Sequence of chain 1.D:
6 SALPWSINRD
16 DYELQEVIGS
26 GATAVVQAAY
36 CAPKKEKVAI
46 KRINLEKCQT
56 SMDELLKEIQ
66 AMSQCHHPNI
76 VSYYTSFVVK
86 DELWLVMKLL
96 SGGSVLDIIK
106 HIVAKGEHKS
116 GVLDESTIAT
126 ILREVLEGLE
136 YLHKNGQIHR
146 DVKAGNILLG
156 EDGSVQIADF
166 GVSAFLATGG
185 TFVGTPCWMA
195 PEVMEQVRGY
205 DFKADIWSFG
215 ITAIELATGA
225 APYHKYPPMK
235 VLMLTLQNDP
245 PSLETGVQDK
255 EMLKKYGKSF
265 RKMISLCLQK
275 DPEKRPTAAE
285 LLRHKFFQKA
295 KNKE

The small molecule below binds the protein below.
Small molecule (SMILES): Nc1ncnc2c1ncn2[C@@H]1O[C@H](CO[P](=O)(O)O[P](=O)(O)NP(=O)(O)O)[C@@H](O)[C@H]1O

Binding-site contacts:
Ligand atom C5' contacts residue VAL31 of chain 1.D at 3.9 Å (hydrophobic).
Ligand atom O1A contacts residue MG1 of chain 1.S at 2.5 Å.
Ligand atom C4' contacts residue GLY24 of chain 1.D at 3.8 Å.
Ligand atom C2 contacts residue LEU94 of chain 1.D at 3.8 Å (hydrophobic).
Ligand atom N7 contacts residue LEU153 of chain 1.D at 3.9 Å.
Ligand atom O2A contacts residue VAL31 of chain 1.D at 3.5 Å.
Ligand atom N6 contacts residue LEU153 of chain 1.D at 3.7 Å.
Ligand atom N1 contacts residue ALA44 of chain 1.D at 4.0 Å.
Ligand atom N1 contacts residue LYS93 of chain 1.D at 3.9 Å.
Ligand atom O2' contacts residue SER99 of chain 1.D at 3.9 Å.
Ligand atom C6 contacts residue LEU153 of chain 1.D at 3.5 Å (hydrophobic).
Ligand atom N3 contacts residue LEU153 of chain 1.D at 3.9 Å.
Ligand atom C8 contacts residue VAL31 of chain 1.D at 3.7 Å (hydrophobic).
Ligand atom N7 contacts residue VAL31 of chain 1.D at 3.9 Å.
Ligand atom PA contacts residue LYS46 of chain 1.D at 3.8 Å.
Ligand atom N6 contacts residue LYS93 of chain 1.D at 3.0 Å (salt-bridge).
Ligand atom N6 contacts residue ALA44 of chain 1.D at 3.6 Å.
Ligand atom O2A contacts residue ALA29 of chain 1.D at 4.1 Å.
Ligand atom O2A contacts residue LYS46 of chain 1.D at 3.6 Å.
Ligand atom O2' contacts residue LEU153 of chain 1.D at 3.7 Å.
Ligand atom C6 contacts residue ALA44 of chain 1.D at 3.8 Å (hydrophobic).
Ligand atom O4' contacts residue ILE23 of chain 1.D at 3.7 Å.
Ligand atom PA contacts residue VAL31 of chain 1.D at 4.1 Å.
Ligand atom N6 contacts residue MET92 of chain 1.D at 3.4 Å (h-bond).
Ligand atom O4' contacts residue VAL31 of chain 1.D at 3.5 Å.
Ligand atom O5' contacts residue VAL31 of chain 1.D at 3.4 Å.
Ligand atom N1 contacts residue LEU95 of chain 1.D at 3.2 Å (h-bond).
Ligand atom N9 contacts residue VAL31 of chain 1.D at 3.8 Å.
Ligand atom C1' contacts residue ILE23 of chain 1.D at 3.8 Å (hydrophobic).
Ligand atom N1 contacts residue LEU153 of chain 1.D at 3.9 Å.
Ligand atom C6 contacts residue LYS93 of chain 1.D at 3.9 Å.
Ligand atom C5 contacts residue LEU153 of chain 1.D at 3.5 Å (hydrophobic).
Ligand atom N1 contacts residue LEU94 of chain 1.D at 3.8 Å.
Ligand atom O1A contacts residue LYS46 of chain 1.D at 3.1 Å (salt-bridge).
Ligand atom O1B contacts residue MG1 of chain 1.S at 3.1 Å.
Ligand atom C5' contacts residue GLY24 of chain 1.D at 3.8 Å.
Ligand atom PA contacts residue MG1 of chain 1.S at 3.9 Å.
Ligand atom C2 contacts residue LEU95 of chain 1.D at 3.3 Å (hydrophobic).
Ligand atom O1A contacts residue ASP164 of chain 1.D at 3.5 Å (salt-bridge).
Ligand atom C4 contacts residue LEU153 of chain 1.D at 4.0 Å (hydrophobic).